Sequence of chain 1.C:
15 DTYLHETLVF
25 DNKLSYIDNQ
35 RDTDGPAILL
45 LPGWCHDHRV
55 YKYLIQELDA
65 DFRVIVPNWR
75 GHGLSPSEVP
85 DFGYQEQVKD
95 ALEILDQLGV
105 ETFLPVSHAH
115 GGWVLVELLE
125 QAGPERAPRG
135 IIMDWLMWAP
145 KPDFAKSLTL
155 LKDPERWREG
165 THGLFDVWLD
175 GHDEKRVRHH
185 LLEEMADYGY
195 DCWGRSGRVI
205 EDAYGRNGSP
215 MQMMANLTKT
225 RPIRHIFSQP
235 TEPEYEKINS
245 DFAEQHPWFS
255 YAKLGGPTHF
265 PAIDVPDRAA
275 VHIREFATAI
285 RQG

The protein below binds the small molecule below.
Small molecule (SMILES): Cc1cc(=O)c2ccccc2[nH]1

Binding-site contacts:
Ligand atom C3 contacts residue ALA113 of chain 1.C at 3.7 Å (hydrophobic).
Ligand atom C2 contacts residue TRP172 of chain 1.C at 3.9 Å (hydrophobic).
Ligand atom C3 contacts residue HIS263 of chain 1.C at 3.5 Å.
Ligand atom C3 contacts residue TRP172 of chain 1.C at 3.4 Å (hydrophobic).
Ligand atom C4 contacts residue HIS114 of chain 1.C at 3.8 Å.
Ligand atom C2 contacts residue HIS112 of chain 1.C at 4.0 Å.
Ligand atom C8 contacts residue ILE204 of chain 1.C at 3.5 Å (hydrophobic).
Ligand atom C7 contacts residue TRP197 of chain 1.C at 4.1 Å (hydrophobic).
Ligand atom O contacts residue HIS114 of chain 1.C at 3.8 Å.
Ligand atom O contacts residue HIS263 of chain 1.C at 2.6 Å (h-bond).
Ligand atom C8 contacts residue HIS114 of chain 1.C at 4.1 Å.
Ligand atom C9 contacts residue ILE204 of chain 1.C at 4.0 Å (hydrophobic).
Ligand atom C contacts residue HIS50 of chain 1.C at 3.4 Å.
Ligand atom N contacts residue TRP197 of chain 1.C at 4.2 Å.
Ligand atom C contacts residue MET189 of chain 1.C at 3.7 Å (hydrophobic).
Ligand atom N contacts residue TRP172 of chain 1.C at 4.0 Å.
Ligand atom C7 contacts residue SER200 of chain 1.C at 3.5 Å.
Ligand atom C9 contacts residue HIS114 of chain 1.C at 3.4 Å.
Ligand atom C5 contacts residue TRP172 of chain 1.C at 3.9 Å (hydrophobic).
Ligand atom C2 contacts residue HIS263 of chain 1.C at 3.8 Å.
Ligand atom C6 contacts residue TRP197 of chain 1.C at 3.5 Å (hydrophobic).
Ligand atom N contacts residue TRP48 of chain 1.C at 2.8 Å (h-bond).
Ligand atom C1 contacts residue TRP172 of chain 1.C at 4.0 Å (hydrophobic).
Ligand atom C3 contacts residue HIS114 of chain 1.C at 4.0 Å.
Ligand atom C9 contacts residue PHE148 of chain 1.C at 4.3 Å (hydrophobic).
Ligand atom C6 contacts residue TRP48 of chain 1.C at 3.9 Å (hydrophobic).
Ligand atom C4 contacts residue TRP172 of chain 1.C at 3.6 Å (hydrophobic).
Ligand atom C contacts residue TRP48 of chain 1.C at 3.1 Å (hydrophobic).
Ligand atom C5 contacts residue TRP197 of chain 1.C at 4.1 Å (hydrophobic).
Ligand atom C9 contacts residue TRP172 of chain 1.C at 3.8 Å (hydrophobic).
Ligand atom O contacts residue ALA113 of chain 1.C at 3.4 Å.
Ligand atom C2 contacts residue ALA113 of chain 1.C at 3.7 Å (hydrophobic).
Ligand atom C1 contacts residue TRP48 of chain 1.C at 3.4 Å (hydrophobic).
Ligand atom C6 contacts residue ILE204 of chain 1.C at 4.2 Å (hydrophobic).
Ligand atom C7 contacts residue ILE204 of chain 1.C at 3.5 Å (hydrophobic).
Ligand atom C8 contacts residue PHE148 of chain 1.C at 4.3 Å (hydrophobic).
Ligand atom C5 contacts residue TRP48 of chain 1.C at 3.8 Å (hydrophobic).
Ligand atom O contacts residue TRP172 of chain 1.C at 3.4 Å.
Ligand atom C7 contacts residue LEU155 of chain 1.C at 3.8 Å (hydrophobic).
Ligand atom C6 contacts residue SER200 of chain 1.C at 3.8 Å.